Binding-site contacts:
Ligand atom O5 contacts residue ASN81 of chain 1.C at 2.4 Å (h-bond).
Ligand atom C7 contacts residue ILE121 of chain 1.C at 4.4 Å (hydrophobic).
Ligand atom N2 contacts residue ASN81 of chain 1.C at 2.9 Å (h-bond).
Ligand atom C7 contacts residue ASN81 of chain 1.C at 3.7 Å.
Ligand atom N2 contacts residue PHE120 of chain 1.C at 4.0 Å.
Ligand atom C4 contacts residue ASN81 of chain 1.C at 4.3 Å.
Ligand atom C1 contacts residue ASN81 of chain 1.C at 1.5 Å.
Ligand atom C7 contacts residue PHE120 of chain 1.C at 4.1 Å (hydrophobic).
Ligand atom O3 contacts residue PHE120 of chain 1.C at 4.5 Å.
Ligand atom O7 contacts residue PHE120 of chain 1.C at 3.5 Å (h-bond).
Ligand atom O7 contacts residue ILE121 of chain 1.C at 3.2 Å.
Ligand atom C3 contacts residue ASN81 of chain 1.C at 3.8 Å.
Ligand atom C2 contacts residue ASN81 of chain 1.C at 2.4 Å.
Ligand atom C2 contacts residue PHE120 of chain 1.C at 3.8 Å (hydrophobic).
Ligand atom O7 contacts residue ASN81 of chain 1.C at 4.1 Å.
Ligand atom O5 contacts residue ARG150 of chain 1.C at 4.4 Å.
Ligand atom C5 contacts residue ASN81 of chain 1.C at 3.7 Å.

Sequence of chain 1.C:
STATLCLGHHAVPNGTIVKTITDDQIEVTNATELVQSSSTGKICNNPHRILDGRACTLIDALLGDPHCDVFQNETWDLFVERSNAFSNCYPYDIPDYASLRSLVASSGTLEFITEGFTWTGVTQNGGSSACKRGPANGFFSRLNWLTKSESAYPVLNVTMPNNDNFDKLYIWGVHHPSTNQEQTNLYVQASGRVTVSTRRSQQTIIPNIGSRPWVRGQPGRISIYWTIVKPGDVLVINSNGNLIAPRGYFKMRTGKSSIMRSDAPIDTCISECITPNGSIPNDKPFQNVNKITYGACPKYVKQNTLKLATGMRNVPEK

A small-molecule ligand and the protein it binds are described below.
Small molecule (SMILES): CC(=O)N[C@@H]1[C@@H](O)[C@H](O)[C@@H](CO)O[C@H]1O